The small molecule below binds the protein below.
Small molecule (SMILES): CCc1[nH]c2nc(Sc3cnc4ncc(=O)[nH]c4c3)nc(N3CC[C@@H](N)C3)c2c1Cl

Binding-site contacts:
Ligand atom N13 contacts residue ILE63 of chain 1.A at 3.8 Å.
Ligand atom C7 contacts residue SER32 of chain 1.A at 3.3 Å.
Ligand atom C23 contacts residue PRO64 of chain 1.A at 3.7 Å (hydrophobic).
Ligand atom N24 contacts residue ARG61 of chain 1.A at 3.6 Å.
Ligand atom C20 contacts residue ARG61 of chain 1.A at 3.8 Å.
Ligand atom C2 contacts residue ASP58 of chain 1.A at 3.7 Å.
Ligand atom N24 contacts residue PRO64 of chain 1.A at 3.6 Å.
Ligand atom N18 contacts residue ASN31 of chain 1.A at 2.8 Å (h-bond).
Ligand atom S19 contacts residue GLY62 of chain 1.A at 3.7 Å.
Ligand atom C22 contacts residue ARG61 of chain 1.A at 3.4 Å.
Ligand atom N1 contacts residue ASP58 of chain 1.A at 2.8 Å (salt-bridge).
Ligand atom C4 contacts residue ILE63 of chain 1.A at 3.8 Å (hydrophobic).
Ligand atom N1 contacts residue SER32 of chain 1.A at 3.8 Å.
Ligand atom C2 contacts residue ILE63 of chain 1.A at 3.8 Å (hydrophobic).
Ligand atom N9 contacts residue ILE63 of chain 1.A at 3.6 Å.
Ligand atom CL1 contacts residue SER105 of chain 1.A at 3.2 Å.
Ligand atom C23 contacts residue ARG61 of chain 1.A at 3.6 Å.
Ligand atom C25 contacts residue GLY62 of chain 1.A at 3.2 Å.
Ligand atom C21 contacts residue GLU35 of chain 1.A at 3.5 Å.
Ligand atom C7 contacts residue ASP58 of chain 1.A at 3.5 Å.
Ligand atom C25 contacts residue ARG61 of chain 1.A at 3.5 Å.
Ligand atom C5 contacts residue ASP58 of chain 1.A at 3.6 Å.
Ligand atom C6 contacts residue SER32 of chain 1.A at 3.3 Å.
Ligand atom C4 contacts residue ASN31 of chain 1.A at 3.4 Å.
Ligand atom C2 contacts residue THR150 of chain 1.A at 3.7 Å.
Ligand atom N18 contacts residue GLY102 of chain 1.A at 3.5 Å (h-bond).
Ligand atom N11 contacts residue THR150 of chain 1.A at 3.6 Å.
Ligand atom C17 contacts residue ASN31 of chain 1.A at 3.5 Å.
Ligand atom C8 contacts residue ILE63 of chain 1.A at 3.3 Å (hydrophobic).
Ligand atom C21 contacts residue ARG61 of chain 1.A at 3.6 Å.
Ligand atom C16 contacts residue ASN31 of chain 1.A at 3.4 Å.
Ligand atom C3 contacts residue ILE63 of chain 1.A at 3.3 Å (hydrophobic).
Ligand atom C25 contacts residue PRO64 of chain 1.A at 3.7 Å (hydrophobic).
Ligand atom C14 contacts residue ILE63 of chain 1.A at 3.8 Å (hydrophobic).
Ligand atom C7 contacts residue THR150 of chain 1.A at 3.7 Å.
Ligand atom C20 contacts residue GLU35 of chain 1.A at 3.5 Å.
Ligand atom C7 contacts residue VAL152 of chain 1.A at 3.7 Å (hydrophobic).
Ligand atom N1 contacts residue THR150 of chain 1.A at 3.5 Å.
Ligand atom CL1 contacts residue ASN31 of chain 1.A at 3.2 Å.
Ligand atom S19 contacts residue GLU35 of chain 1.A at 3.2 Å.

Sequence of chain 1.A:
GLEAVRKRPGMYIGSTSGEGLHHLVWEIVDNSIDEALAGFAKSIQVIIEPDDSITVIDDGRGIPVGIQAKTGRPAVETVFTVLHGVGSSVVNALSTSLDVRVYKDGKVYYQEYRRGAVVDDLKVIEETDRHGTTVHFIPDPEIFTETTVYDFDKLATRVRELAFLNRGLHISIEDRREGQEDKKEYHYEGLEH